The protein below binds the small molecule below.
Small molecule (SMILES): CC(C)C[C@@H](N)[C@H](O)C(=O)N[C@H](C(=O)N[C@@H](C(=O)N[C@@H](CC(=O)O)C(=O)O)C(C)C)C(C)C

Sequence of chain 3.A:
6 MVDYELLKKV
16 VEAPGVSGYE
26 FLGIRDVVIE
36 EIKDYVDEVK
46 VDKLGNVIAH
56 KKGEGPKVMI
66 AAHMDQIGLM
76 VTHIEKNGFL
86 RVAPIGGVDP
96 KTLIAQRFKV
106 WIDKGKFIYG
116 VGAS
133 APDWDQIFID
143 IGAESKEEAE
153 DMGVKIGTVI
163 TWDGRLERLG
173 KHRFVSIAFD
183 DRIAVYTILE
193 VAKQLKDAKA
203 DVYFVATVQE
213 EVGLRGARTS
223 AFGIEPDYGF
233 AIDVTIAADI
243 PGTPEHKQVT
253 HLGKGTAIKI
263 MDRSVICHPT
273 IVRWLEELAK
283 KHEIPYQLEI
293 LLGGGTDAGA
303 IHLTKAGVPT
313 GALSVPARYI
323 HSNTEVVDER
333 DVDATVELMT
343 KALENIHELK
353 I

Binding-site contacts:
Ligand atom C5 contacts residue VAL236 of chain 3.A at 3.3 Å (hydrophobic).
Ligand atom O1 contacts residue ZN1 of chain 3.D at 2.1 Å.
Ligand atom CG2 contacts residue GLU212 of chain 3.A at 3.5 Å.
Ligand atom N contacts residue ASP235 of chain 3.A at 2.7 Å (salt-bridge).
Ligand atom O contacts residue GLY296 of chain 3.A at 3.5 Å.
Ligand atom CG contacts residue ILE238 of chain 3.A at 3.2 Å (hydrophobic).
Ligand atom C contacts residue GLU213 of chain 3.A at 3.5 Å.
Ligand atom C5 contacts residue LEU293 of chain 3.A at 3.4 Å (hydrophobic).
Ligand atom OD2 contacts residue ILE322 of chain 3.A at 3.1 Å.
Ligand atom OD2 contacts residue ILE238 of chain 3.A at 2.8 Å.
Ligand atom O1 contacts residue GLU213 of chain 3.A at 3.1 Å (salt-bridge).
Ligand atom C6 contacts residue ZN1 of chain 3.C at 2.8 Å.
Ligand atom O1 contacts residue GLU212 of chain 3.A at 2.9 Å (salt-bridge).
Ligand atom C2 contacts residue GLY297 of chain 3.A at 3.6 Å.
Ligand atom O contacts residue GLY297 of chain 3.A at 3.3 Å (h-bond).
Ligand atom C contacts residue ZN1 of chain 3.D at 2.9 Å.
Ligand atom OD1 contacts residue ILE238 of chain 3.A at 3.6 Å.
Ligand atom O1 contacts residue ZN1 of chain 3.C at 2.0 Å.
Ligand atom C contacts residue HIS323 of chain 3.A at 3.3 Å.
Ligand atom N contacts residue GLY297 of chain 3.A at 3.3 Å (h-bond).
Ligand atom CA contacts residue ASP182 of chain 3.A at 3.6 Å.
Ligand atom N contacts residue ASP182 of chain 3.A at 3.4 Å (salt-bridge).
Ligand atom O contacts residue HIS323 of chain 3.A at 3.0 Å (h-bond).
Ligand atom O contacts residue ZN1 of chain 3.D at 2.4 Å.
Ligand atom N contacts residue GLU212 of chain 3.A at 3.4 Å (salt-bridge).
Ligand atom C6 contacts residue GLU212 of chain 3.A at 3.2 Å.
Ligand atom O1 contacts residue ASP182 of chain 3.A at 3.0 Å (salt-bridge).
Ligand atom CA contacts residue ZN1 of chain 3.D at 3.4 Å.
Ligand atom OXT contacts residue HIS323 of chain 3.A at 2.8 Å.
Ligand atom OXT contacts residue ILE322 of chain 3.A at 3.0 Å.
Ligand atom C contacts residue ILE322 of chain 3.A at 3.5 Å (hydrophobic).
Ligand atom O contacts residue HIS323 of chain 3.A at 3.1 Å (h-bond).
Ligand atom N contacts residue ZN1 of chain 3.C at 2.2 Å.
Ligand atom N contacts residue VAL236 of chain 3.A at 3.4 Å (h-bond).
Ligand atom C3 contacts residue VAL236 of chain 3.A at 3.3 Å (hydrophobic).
Ligand atom O contacts residue GLU213 of chain 3.A at 3.2 Å (salt-bridge).
Ligand atom O1 contacts residue HIS68 of chain 3.A at 3.1 Å (h-bond).
Ligand atom C6 contacts residue ZN1 of chain 3.D at 2.9 Å.
Ligand atom O contacts residue ILE322 of chain 3.A at 3.3 Å.
Ligand atom CA contacts residue ZN1 of chain 3.C at 2.9 Å.